This small molecule binds to this protein.
Small molecule (SMILES): [H]/N=C(/N)c1ccc2c(c1)[C@@H](c1ccccc1)C[C@@H](c1cc(N)cc(-c3ccccc3C(=O)O)c1)N2

Binding-site contacts:
Ligand atom N18 contacts residue GLY223 of chain 1.A at 3.5 Å.
Ligand atom N18 contacts residue TRP212 of chain 1.A at 3.6 Å (h-bond).
Ligand atom C29 contacts residue GLY215 of chain 1.A at 3.4 Å.
Ligand atom C16 contacts residue TRP212 of chain 1.A at 3.5 Å (hydrophobic).
Ligand atom C17 contacts residue SER187 of chain 1.A at 3.3 Å.
Ligand atom O35 contacts residue HIS41 of chain 1.A at 2.8 Å (h-bond).
Ligand atom C16 contacts residue GLY215 of chain 1.A at 3.7 Å.
Ligand atom C27 contacts residue LYS189 of chain 1.A at 3.5 Å.
Ligand atom O34 contacts residue GLY190 of chain 1.A at 2.6 Å (h-bond).
Ligand atom O35 contacts residue CYS26 of chain 1.A at 3.7 Å.
Ligand atom C28 contacts residue CYS216 of chain 1.A at 3.7 Å (hydrophobic).
Ligand atom N9 contacts residue SER192 of chain 1.A at 3.2 Å (h-bond).
Ligand atom C5 contacts residue GLY190 of chain 1.A at 3.6 Å.
Ligand atom C20 contacts residue GLY213 of chain 1.A at 3.7 Å.
Ligand atom C31 contacts residue GLY213 of chain 1.A at 3.5 Å.
Ligand atom C33 contacts residue SER192 of chain 1.A at 3.2 Å.
Ligand atom C12 contacts residue GLY213 of chain 1.A at 3.6 Å.
Ligand atom C21 contacts residue HIS41 of chain 1.A at 3.6 Å.
Ligand atom C26 contacts residue HIS41 of chain 1.A at 3.6 Å.
Ligand atom N32 contacts residue HIS41 of chain 1.A at 3.7 Å.
Ligand atom C30 contacts residue GLY215 of chain 1.A at 3.5 Å.
Ligand atom O34 contacts residue LYS189 of chain 1.A at 3.4 Å.
Ligand atom N9 contacts residue SER211 of chain 1.A at 3.4 Å (h-bond).
Ligand atom C8 contacts residue SER211 of chain 1.A at 3.7 Å.
Ligand atom N19 contacts residue GLY215 of chain 1.A at 2.8 Å (h-bond).
Ligand atom N19 contacts residue ASP186 of chain 1.A at 2.9 Å (salt-bridge).
Ligand atom O34 contacts residue SER192 of chain 1.A at 2.7 Å (h-bond).
Ligand atom O35 contacts residue SER192 of chain 1.A at 3.0 Å (h-bond).
Ligand atom C17 contacts residue TRP212 of chain 1.A at 3.5 Å (hydrophobic).
Ligand atom C15 contacts residue SER192 of chain 1.A at 3.5 Å.
Ligand atom C33 contacts residue GLY190 of chain 1.A at 3.7 Å.
Ligand atom C24 contacts residue HIS41 of chain 1.A at 3.7 Å.
Ligand atom C16 contacts residue GLY213 of chain 1.A at 3.4 Å.
Ligand atom C25 contacts residue HIS41 of chain 1.A at 3.4 Å.
Ligand atom N19 contacts residue SER187 of chain 1.A at 3.5 Å (h-bond).
Ligand atom C13 contacts residue TRP212 of chain 1.A at 3.5 Å (hydrophobic).
Ligand atom N18 contacts residue SER187 of chain 1.A at 2.9 Å (h-bond).
Ligand atom C28 contacts residue GLY215 of chain 1.A at 3.7 Å.
Ligand atom N18 contacts residue ASP186 of chain 1.A at 3.0 Å (salt-bridge).
Ligand atom C15 contacts residue SER211 of chain 1.A at 3.7 Å.

Sequence of chain 1.A:
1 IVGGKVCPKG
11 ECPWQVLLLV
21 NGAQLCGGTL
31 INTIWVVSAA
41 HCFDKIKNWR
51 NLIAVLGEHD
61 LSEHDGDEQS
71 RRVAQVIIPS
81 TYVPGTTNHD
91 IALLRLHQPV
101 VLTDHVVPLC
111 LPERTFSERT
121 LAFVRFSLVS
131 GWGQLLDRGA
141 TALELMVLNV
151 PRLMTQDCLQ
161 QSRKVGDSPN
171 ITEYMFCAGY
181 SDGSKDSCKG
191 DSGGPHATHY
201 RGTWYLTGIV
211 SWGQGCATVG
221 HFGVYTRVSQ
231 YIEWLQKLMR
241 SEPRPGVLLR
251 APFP